Binding-site contacts:
Ligand atom N2 contacts residue ASN339 of chain 1.B at 3.0 Å (h-bond).
Ligand atom O7 contacts residue ASN339 of chain 1.B at 3.3 Å (h-bond).
Ligand atom C2 contacts residue ASN339 of chain 1.B at 2.4 Å.
Ligand atom O5 contacts residue GLY309 of chain 1.B at 3.5 Å (h-bond).
Ligand atom C5 contacts residue GLY309 of chain 1.B at 3.5 Å.
Ligand atom C6 contacts residue LYS306 of chain 1.B at 4.3 Å.
Ligand atom C3 contacts residue ASN339 of chain 1.B at 3.8 Å.
Ligand atom O6 contacts residue LYS306 of chain 1.B at 3.3 Å (salt-bridge).
Ligand atom O6 contacts residue ASP310 of chain 1.B at 4.5 Å.
Ligand atom O5 contacts residue ASN339 of chain 1.B at 2.3 Å (h-bond).
Ligand atom C7 contacts residue ASN339 of chain 1.B at 3.4 Å.
Ligand atom C1 contacts residue ASN339 of chain 1.B at 1.4 Å.
Ligand atom C5 contacts residue ASN339 of chain 1.B at 3.6 Å.
Ligand atom C6 contacts residue ASP310 of chain 1.B at 4.2 Å.
Ligand atom C4 contacts residue ASN339 of chain 1.B at 4.0 Å.
Ligand atom C1 contacts residue GLY309 of chain 1.B at 4.2 Å.
Ligand atom O6 contacts residue GLY309 of chain 1.B at 4.0 Å.
Ligand atom C6 contacts residue GLY309 of chain 1.B at 3.5 Å.

The protein below binds the small molecule below.
Small molecule (SMILES): CC(=O)N[C@@H]1[C@@H](O)[C@H](O)[C@@H](CO)O[C@H]1O

Sequence of chain 1.B:
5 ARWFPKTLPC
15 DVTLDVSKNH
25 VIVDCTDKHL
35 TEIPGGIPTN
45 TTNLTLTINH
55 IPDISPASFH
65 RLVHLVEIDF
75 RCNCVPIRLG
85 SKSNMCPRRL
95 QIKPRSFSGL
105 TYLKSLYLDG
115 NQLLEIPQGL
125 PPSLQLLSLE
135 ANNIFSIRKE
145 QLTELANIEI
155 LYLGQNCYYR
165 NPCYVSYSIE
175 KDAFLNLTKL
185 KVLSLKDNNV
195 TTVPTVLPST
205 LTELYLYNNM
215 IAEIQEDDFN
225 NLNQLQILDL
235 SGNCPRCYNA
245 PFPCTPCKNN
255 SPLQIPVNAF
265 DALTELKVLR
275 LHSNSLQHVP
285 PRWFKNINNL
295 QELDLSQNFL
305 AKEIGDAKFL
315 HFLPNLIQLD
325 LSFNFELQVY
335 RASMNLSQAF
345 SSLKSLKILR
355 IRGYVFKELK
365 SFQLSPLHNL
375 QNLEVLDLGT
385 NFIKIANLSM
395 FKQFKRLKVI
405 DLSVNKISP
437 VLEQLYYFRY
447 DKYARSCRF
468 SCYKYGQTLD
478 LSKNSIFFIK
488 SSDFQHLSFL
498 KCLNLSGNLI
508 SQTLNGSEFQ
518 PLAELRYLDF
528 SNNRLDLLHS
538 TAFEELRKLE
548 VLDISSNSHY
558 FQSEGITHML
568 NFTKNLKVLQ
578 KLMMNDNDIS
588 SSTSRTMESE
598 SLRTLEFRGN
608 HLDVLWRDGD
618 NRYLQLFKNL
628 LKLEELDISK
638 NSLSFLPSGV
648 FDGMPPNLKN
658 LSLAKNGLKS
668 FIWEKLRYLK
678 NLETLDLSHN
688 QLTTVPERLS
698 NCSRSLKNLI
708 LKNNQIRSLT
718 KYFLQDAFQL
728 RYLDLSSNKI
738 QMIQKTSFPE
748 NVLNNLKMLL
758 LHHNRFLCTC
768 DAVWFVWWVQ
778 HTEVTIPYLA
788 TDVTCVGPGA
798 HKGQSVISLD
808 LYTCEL